Binding-site contacts:
Ligand atom C7 contacts residue ASN414 of chain 1.A at 3.1 Å.
Ligand atom C4 contacts residue ASN414 of chain 1.A at 4.2 Å.
Ligand atom C8 contacts residue ASN414 of chain 1.A at 4.3 Å.
Ligand atom C1 contacts residue ASN414 of chain 1.A at 1.4 Å.
Ligand atom C8 contacts residue TRP576 of chain 1.A at 4.3 Å (hydrophobic).
Ligand atom C5 contacts residue ASN414 of chain 1.A at 3.7 Å.
Ligand atom O5 contacts residue ASN414 of chain 1.A at 2.3 Å (h-bond).
Ligand atom C2 contacts residue ASN414 of chain 1.A at 2.4 Å.
Ligand atom N2 contacts residue ASN414 of chain 1.A at 2.9 Å (h-bond).
Ligand atom O7 contacts residue ASN414 of chain 1.A at 3.0 Å (h-bond).
Ligand atom C8 contacts residue PHE267 of chain 1.A at 3.3 Å (hydrophobic).
Ligand atom O7 contacts residue TRP576 of chain 1.A at 4.3 Å.
Ligand atom C3 contacts residue ASN414 of chain 1.A at 3.8 Å.
Ligand atom C8 contacts residue GLU415 of chain 1.A at 3.7 Å.

The protein below binds the small molecule below.
Small molecule (SMILES): CC(=O)N[C@@H]1[C@@H](O)[C@H](O)[C@@H](CO)O[C@H]1O

Sequence of chain 1.A:
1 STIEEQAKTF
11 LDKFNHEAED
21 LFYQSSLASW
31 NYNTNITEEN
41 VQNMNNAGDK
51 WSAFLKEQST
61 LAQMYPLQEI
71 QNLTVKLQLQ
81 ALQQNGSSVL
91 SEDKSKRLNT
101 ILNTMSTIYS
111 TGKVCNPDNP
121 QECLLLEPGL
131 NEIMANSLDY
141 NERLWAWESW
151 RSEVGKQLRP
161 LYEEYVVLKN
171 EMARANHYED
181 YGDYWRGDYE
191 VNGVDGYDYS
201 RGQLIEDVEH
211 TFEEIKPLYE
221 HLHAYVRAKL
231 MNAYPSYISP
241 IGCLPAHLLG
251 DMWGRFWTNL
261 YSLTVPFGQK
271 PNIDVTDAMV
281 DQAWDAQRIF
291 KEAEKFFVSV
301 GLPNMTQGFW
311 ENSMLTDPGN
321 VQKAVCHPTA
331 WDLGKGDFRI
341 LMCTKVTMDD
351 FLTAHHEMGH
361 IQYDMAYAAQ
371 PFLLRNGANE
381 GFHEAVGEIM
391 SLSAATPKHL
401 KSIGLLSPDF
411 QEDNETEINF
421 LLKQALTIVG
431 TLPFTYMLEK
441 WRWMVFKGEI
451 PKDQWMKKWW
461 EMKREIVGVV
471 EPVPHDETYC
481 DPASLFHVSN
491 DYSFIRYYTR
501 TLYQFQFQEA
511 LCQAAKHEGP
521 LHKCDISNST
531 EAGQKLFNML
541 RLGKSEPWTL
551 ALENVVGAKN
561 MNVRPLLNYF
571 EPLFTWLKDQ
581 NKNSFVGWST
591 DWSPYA